Binding-site contacts:
Ligand atom C3 contacts residue ASN241 of chain 3.A at 3.6 Å.
Ligand atom C2 contacts residue ASN241 of chain 3.A at 2.2 Å.
Ligand atom C3 contacts residue GLY237 of chain 3.A at 3.2 Å.
Ligand atom O3 contacts residue ASN241 of chain 3.A at 4.5 Å.
Ligand atom C8 contacts residue GLY237 of chain 3.A at 4.2 Å.
Ligand atom C6 contacts residue ASN241 of chain 3.A at 4.1 Å.
Ligand atom C4 contacts residue ASN241 of chain 3.A at 3.9 Å.
Ligand atom C7 contacts residue GLY237 of chain 3.A at 4.3 Å.
Ligand atom O3 contacts residue GLY237 of chain 3.A at 2.0 Å (h-bond).
Ligand atom C5 contacts residue ASN241 of chain 3.A at 3.6 Å.
Ligand atom O4 contacts residue GLY237 of chain 3.A at 4.2 Å.
Ligand atom O6 contacts residue ASN241 of chain 3.A at 3.3 Å (h-bond).
Ligand atom C7 contacts residue ASN241 of chain 3.A at 4.2 Å.
Ligand atom N2 contacts residue ASN241 of chain 3.A at 2.8 Å (h-bond).
Ligand atom O4 contacts residue LYS238 of chain 3.A at 3.7 Å.
Ligand atom O5 contacts residue ARG239 of chain 3.A at 4.3 Å.
Ligand atom C2 contacts residue GLY237 of chain 3.A at 3.6 Å.
Ligand atom O5 contacts residue ASN241 of chain 3.A at 2.2 Å (h-bond).
Ligand atom O3 contacts residue LYS238 of chain 3.A at 3.8 Å.
Ligand atom N2 contacts residue GLY237 of chain 3.A at 4.0 Å.
Ligand atom C1 contacts residue ASN241 of chain 3.A at 1.4 Å.
Ligand atom C4 contacts residue GLY237 of chain 3.A at 3.7 Å.
Ligand atom O3 contacts residue SER236 of chain 3.A at 4.2 Å.
Ligand atom C4 contacts residue ARG239 of chain 3.A at 4.2 Å.

Sequence of chain 3.A:
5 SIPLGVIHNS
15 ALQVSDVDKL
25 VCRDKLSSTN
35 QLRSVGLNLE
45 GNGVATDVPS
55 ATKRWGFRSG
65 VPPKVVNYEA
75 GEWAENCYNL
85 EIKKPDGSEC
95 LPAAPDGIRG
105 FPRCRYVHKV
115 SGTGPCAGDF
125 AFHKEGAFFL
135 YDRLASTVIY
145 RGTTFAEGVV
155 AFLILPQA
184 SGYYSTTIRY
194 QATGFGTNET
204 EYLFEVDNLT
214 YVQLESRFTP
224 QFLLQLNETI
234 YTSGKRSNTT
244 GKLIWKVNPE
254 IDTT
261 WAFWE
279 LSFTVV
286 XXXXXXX

This protein binds this small molecule.
Small molecule (SMILES): CC(=O)N[C@@H]1[C@@H](O)[C@H](O)[C@@H](CO)O[C@H]1O